The protein below binds the small molecule below.
Small molecule (SMILES): C[C@@H]1NC(=O)[C@H](C[C@@](C)(O)CO)NC(=O)[C@@H]2CC3=c4ccccc4=NC3SC[C@H](NC(=O)[C@@H]([C@H](C)O)NC1=O)C(=O)N1C[C@H](O)C[C@H]1C(=O)N[C@@H](C)C(=O)N2

Binding-site contacts:
Ligand atom N contacts residue GLY198 of chain 1.B at 3.7 Å.
Ligand atom CG contacts residue ILE76 of chain 1.A at 3.9 Å (hydrophobic).
Ligand atom CG contacts residue GLY198 of chain 1.B at 2.9 Å.
Ligand atom CH2 contacts residue LEU111 of chain 1.A at 3.4 Å (hydrophobic).
Ligand atom CB contacts residue TYR199 of chain 1.B at 3.6 Å (hydrophobic).
Ligand atom CD2 contacts residue ILE76 of chain 1.A at 3.8 Å (hydrophobic).
Ligand atom N contacts residue GLY198 of chain 1.B at 3.9 Å.
Ligand atom CE2 contacts residue ILE76 of chain 1.A at 3.7 Å (hydrophobic).
Ligand atom CB contacts residue THR78 of chain 1.A at 3.8 Å.
Ligand atom CA contacts residue GLN247 of chain 1.B at 3.7 Å.
Ligand atom CB contacts residue GLU73 of chain 1.A at 3.4 Å.
Ligand atom CD1 contacts residue ILE76 of chain 1.A at 4.0 Å (hydrophobic).
Ligand atom NE1 contacts residue ILE76 of chain 1.A at 3.8 Å.
Ligand atom O1 contacts residue TYR199 of chain 1.B at 3.4 Å.
Ligand atom O contacts residue ILE76 of chain 1.A at 3.5 Å.
Ligand atom CZ3 contacts residue THR195 of chain 1.B at 3.4 Å.
Ligand atom CE3 contacts residue PRO113 of chain 1.A at 3.8 Å (hydrophobic).
Ligand atom CB contacts residue GLY198 of chain 1.B at 3.9 Å.
Ligand atom O contacts residue GLU73 of chain 1.A at 3.8 Å.
Ligand atom CE3 contacts residue GLY198 of chain 1.B at 3.7 Å.
Ligand atom NE1 contacts residue ASP180 of chain 1.A at 3.4 Å (salt-bridge).
Ligand atom CD1 contacts residue GLY198 of chain 1.B at 3.6 Å.
Ligand atom CD2 contacts residue GLY198 of chain 1.B at 1.4 Å.
Ligand atom CG contacts residue SER200 of chain 1.B at 3.9 Å.
Ligand atom CG2 contacts residue GLU206 of chain 1.B at 3.7 Å.
Ligand atom CD2 contacts residue TYR199 of chain 1.B at 3.4 Å (hydrophobic).
Ligand atom O contacts residue GLN247 of chain 1.B at 3.8 Å.
Ligand atom CD2 contacts residue SER200 of chain 1.B at 3.7 Å.
Ligand atom O contacts residue SER200 of chain 1.B at 3.5 Å (h-bond).
Ligand atom CB contacts residue GLY198 of chain 1.B at 4.0 Å.
Ligand atom O contacts residue SER200 of chain 1.B at 4.0 Å.
Ligand atom CD2 contacts residue ARG197 of chain 1.B at 4.0 Å.
Ligand atom O1 contacts residue GLY198 of chain 1.B at 3.6 Å.
Ligand atom CH2 contacts residue THR195 of chain 1.B at 3.9 Å.
Ligand atom NE1 contacts residue SER200 of chain 1.B at 3.9 Å.
Ligand atom CZ3 contacts residue PRO113 of chain 1.A at 3.6 Å (hydrophobic).
Ligand atom SG contacts residue HIC74 of chain 1.A at 3.8 Å.
Ligand atom CD1 contacts residue ARG197 of chain 1.B at 3.9 Å.
Ligand atom O contacts residue HIC74 of chain 1.A at 3.7 Å.
Ligand atom CE2 contacts residue SER200 of chain 1.B at 3.7 Å.

Sequence of chain 1.A:
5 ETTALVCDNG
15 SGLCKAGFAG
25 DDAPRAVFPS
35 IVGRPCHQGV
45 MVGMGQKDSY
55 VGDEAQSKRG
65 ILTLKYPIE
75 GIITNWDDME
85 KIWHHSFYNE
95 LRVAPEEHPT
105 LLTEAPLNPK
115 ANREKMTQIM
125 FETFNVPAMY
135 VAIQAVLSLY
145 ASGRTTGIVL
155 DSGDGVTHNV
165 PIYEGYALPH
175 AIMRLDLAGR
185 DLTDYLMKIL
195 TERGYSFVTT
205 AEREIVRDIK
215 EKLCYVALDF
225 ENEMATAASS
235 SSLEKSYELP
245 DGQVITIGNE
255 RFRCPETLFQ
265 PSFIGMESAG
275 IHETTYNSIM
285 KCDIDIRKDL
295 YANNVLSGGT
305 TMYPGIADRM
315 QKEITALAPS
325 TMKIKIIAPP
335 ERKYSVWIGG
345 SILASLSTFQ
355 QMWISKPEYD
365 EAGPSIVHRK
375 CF

Sequence of chain 1.B:
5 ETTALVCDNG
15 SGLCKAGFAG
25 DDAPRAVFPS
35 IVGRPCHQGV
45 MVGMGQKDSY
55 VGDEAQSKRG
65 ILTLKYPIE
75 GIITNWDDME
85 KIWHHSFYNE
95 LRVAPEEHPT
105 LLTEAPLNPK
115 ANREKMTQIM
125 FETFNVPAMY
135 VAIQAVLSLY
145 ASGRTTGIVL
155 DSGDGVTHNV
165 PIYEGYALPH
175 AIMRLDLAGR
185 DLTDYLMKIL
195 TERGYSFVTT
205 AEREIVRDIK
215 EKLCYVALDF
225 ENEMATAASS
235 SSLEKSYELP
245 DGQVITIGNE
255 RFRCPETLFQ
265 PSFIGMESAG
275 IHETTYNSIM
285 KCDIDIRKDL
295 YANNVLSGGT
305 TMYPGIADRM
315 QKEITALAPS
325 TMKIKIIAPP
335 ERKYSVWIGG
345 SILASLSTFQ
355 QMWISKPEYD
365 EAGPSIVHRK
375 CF